The small molecule below binds the protein below.
Small molecule (SMILES): O=C(OC1CNC(C(=O)O)C1)c1ccc(-c2ccccc2)cc1

Sequence of chain 1.C:
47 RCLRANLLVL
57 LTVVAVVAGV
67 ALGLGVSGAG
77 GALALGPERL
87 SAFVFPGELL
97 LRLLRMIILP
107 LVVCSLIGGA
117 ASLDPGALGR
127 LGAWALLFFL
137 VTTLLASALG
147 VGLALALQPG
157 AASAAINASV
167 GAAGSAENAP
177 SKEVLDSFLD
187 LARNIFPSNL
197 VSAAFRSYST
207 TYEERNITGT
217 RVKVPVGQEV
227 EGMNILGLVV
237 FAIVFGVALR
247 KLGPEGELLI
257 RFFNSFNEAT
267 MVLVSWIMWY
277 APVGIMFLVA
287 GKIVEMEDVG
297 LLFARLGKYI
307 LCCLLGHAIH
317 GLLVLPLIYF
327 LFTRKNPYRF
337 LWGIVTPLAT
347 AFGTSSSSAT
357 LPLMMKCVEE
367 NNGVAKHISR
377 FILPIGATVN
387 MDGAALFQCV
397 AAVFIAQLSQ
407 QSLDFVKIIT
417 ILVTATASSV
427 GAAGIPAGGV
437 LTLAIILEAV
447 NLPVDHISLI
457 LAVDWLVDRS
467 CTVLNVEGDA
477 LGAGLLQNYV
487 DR

Binding-site contacts:
Ligand atom O23 contacts residue ALA429 of chain 1.C at 4.0 Å.
Ligand atom O23 contacts residue ALA428 of chain 1.C at 2.7 Å (h-bond).
Ligand atom C21 contacts residue ARG101 of chain 1.C at 4.2 Å.
Ligand atom O08 contacts residue SER353 of chain 1.C at 3.2 Å (h-bond).
Ligand atom C03 contacts residue CYS467 of chain 1.C at 4.1 Å (hydrophobic).
Ligand atom O08 contacts residue THR468 of chain 1.C at 4.0 Å.
Ligand atom C22 contacts residue SER352 of chain 1.C at 3.3 Å.
Ligand atom N04 contacts residue ASP464 of chain 1.C at 3.0 Å (salt-bridge).
Ligand atom O07 contacts residue THR468 of chain 1.C at 2.4 Å (h-bond).
Ligand atom C06 contacts residue ASP464 of chain 1.C at 4.1 Å.
Ligand atom C17 contacts residue SER352 of chain 1.C at 3.6 Å.
Ligand atom O23 contacts residue ILE431 of chain 1.C at 3.4 Å (h-bond).
Ligand atom C14 contacts residue SER352 of chain 1.C at 4.1 Å.
Ligand atom C18 contacts residue SER352 of chain 1.C at 4.2 Å.
Ligand atom C03 contacts residue ALA390 of chain 1.C at 3.9 Å (hydrophobic).
Ligand atom C03 contacts residue ASP464 of chain 1.C at 3.5 Å.
Ligand atom C05 contacts residue ASP464 of chain 1.C at 3.1 Å.
Ligand atom O08 contacts residue SER352 of chain 1.C at 3.4 Å.
Ligand atom C06 contacts residue SER353 of chain 1.C at 3.9 Å.
Ligand atom C16 contacts residue PRO432 of chain 1.C at 3.1 Å (hydrophobic).
Ligand atom C10 contacts residue ALA428 of chain 1.C at 3.9 Å (hydrophobic).
Ligand atom C20 contacts residue ARG101 of chain 1.C at 3.2 Å.
Ligand atom O07 contacts residue ASN471 of chain 1.C at 3.8 Å.
Ligand atom C06 contacts residue SER351 of chain 1.C at 4.1 Å.
Ligand atom O08 contacts residue SER351 of chain 1.C at 3.8 Å.
Ligand atom C06 contacts residue THR468 of chain 1.C at 3.2 Å.
Ligand atom O07 contacts residue ASP464 of chain 1.C at 4.1 Å.
Ligand atom C03 contacts residue GLY435 of chain 1.C at 4.2 Å.
Ligand atom C14 contacts residue PRO432 of chain 1.C at 4.0 Å (hydrophobic).
Ligand atom C19 contacts residue ARG101 of chain 1.C at 3.4 Å.
Ligand atom C15 contacts residue PRO432 of chain 1.C at 3.3 Å (hydrophobic).
Ligand atom O07 contacts residue SER353 of chain 1.C at 3.7 Å.
Ligand atom O09 contacts residue MET387 of chain 1.C at 3.8 Å.
Ligand atom C02 contacts residue ASP464 of chain 1.C at 4.2 Å.
Ligand atom C06 contacts residue SER352 of chain 1.C at 4.2 Å.
Ligand atom C01 contacts residue ASP464 of chain 1.C at 3.3 Å.
Ligand atom N04 contacts residue CYS467 of chain 1.C at 3.2 Å (h-bond).
Ligand atom C05 contacts residue THR468 of chain 1.C at 4.0 Å.
Ligand atom C21 contacts residue SER352 of chain 1.C at 3.7 Å.
Ligand atom N04 contacts residue ASN471 of chain 1.C at 4.1 Å.